The small molecule below binds the protein below.
Small molecule (SMILES): NS(=O)(=O)c1cc(C(=O)NCCCO)c(Sc2ccccc2)cc1Cl

Binding-site contacts:
Ligand atom C5 contacts residue HIS92 of chain 1.A at 3.7 Å.
Ligand atom S2 contacts residue ZN1 of chain 1.E at 3.0 Å.
Ligand atom N1 contacts residue HIS117 of chain 1.A at 3.2 Å (h-bond).
Ligand atom O20 contacts residue GLN69 of chain 1.A at 3.5 Å (h-bond).
Ligand atom O4 contacts residue LEU197 of chain 1.A at 3.5 Å.
Ligand atom C10 contacts residue HIS92 of chain 1.A at 3.3 Å.
Ligand atom C23 contacts residue HIS66 of chain 1.A at 3.9 Å.
Ligand atom C8 contacts residue GLN90 of chain 1.A at 3.7 Å.
Ligand atom CL1 contacts residue VAL140 of chain 1.A at 3.5 Å.
Ligand atom O25 contacts residue SER67 of chain 1.A at 3.8 Å.
Ligand atom O4 contacts residue TRP208 of chain 1.A at 3.2 Å.
Ligand atom O3 contacts residue TRP208 of chain 1.A at 3.5 Å.
Ligand atom O3 contacts residue HIS117 of chain 1.A at 3.4 Å (h-bond).
Ligand atom O20 contacts residue GLN90 of chain 1.A at 3.2 Å (h-bond).
Ligand atom O3 contacts residue ZN1 of chain 1.E at 3.1 Å.
Ligand atom C6 contacts residue LEU197 of chain 1.A at 3.8 Å (hydrophobic).
Ligand atom CL1 contacts residue LEU197 of chain 1.A at 3.2 Å.
Ligand atom O25 contacts residue HIS92 of chain 1.A at 3.8 Å.
Ligand atom N21 contacts residue THR199 of chain 1.A at 3.0 Å (h-bond).
Ligand atom N1 contacts residue HIS92 of chain 1.A at 3.3 Å (h-bond).
Ligand atom O25 contacts residue GLN69 of chain 1.A at 2.7 Å (h-bond).
Ligand atom N1 contacts residue THR198 of chain 1.A at 2.8 Å (h-bond).
Ligand atom N1 contacts residue HIS94 of chain 1.A at 3.4 Å (h-bond).
Ligand atom S12 contacts residue GLN90 of chain 1.A at 3.6 Å (h-bond).
Ligand atom O3 contacts residue VAL119 of chain 1.A at 3.9 Å.
Ligand atom C19 contacts residue THR199 of chain 1.A at 3.8 Å.
Ligand atom C9 contacts residue THR199 of chain 1.A at 3.8 Å.
Ligand atom N1 contacts residue ZN1 of chain 1.E at 1.9 Å.
Ligand atom O4 contacts residue THR198 of chain 1.A at 3.1 Å (h-bond).
Ligand atom O25 contacts residue ASN64 of chain 1.A at 2.9 Å (h-bond).
Ligand atom O3 contacts residue VAL140 of chain 1.A at 3.8 Å.
Ligand atom C17 contacts residue PRO200 of chain 1.A at 3.4 Å (hydrophobic).
Ligand atom C10 contacts residue THR199 of chain 1.A at 3.8 Å.
Ligand atom C6 contacts residue VAL119 of chain 1.A at 3.9 Å (hydrophobic).
Ligand atom N1 contacts residue GLU104 of chain 1.A at 3.9 Å.
Ligand atom C24 contacts residue SER67 of chain 1.A at 3.6 Å.
Ligand atom C24 contacts residue HIS92 of chain 1.A at 3.6 Å.
Ligand atom S2 contacts residue HIS117 of chain 1.A at 3.9 Å.
Ligand atom O3 contacts residue HIS92 of chain 1.A at 3.6 Å.
Ligand atom S2 contacts residue THR198 of chain 1.A at 3.8 Å.

Sequence of chain 1.A:
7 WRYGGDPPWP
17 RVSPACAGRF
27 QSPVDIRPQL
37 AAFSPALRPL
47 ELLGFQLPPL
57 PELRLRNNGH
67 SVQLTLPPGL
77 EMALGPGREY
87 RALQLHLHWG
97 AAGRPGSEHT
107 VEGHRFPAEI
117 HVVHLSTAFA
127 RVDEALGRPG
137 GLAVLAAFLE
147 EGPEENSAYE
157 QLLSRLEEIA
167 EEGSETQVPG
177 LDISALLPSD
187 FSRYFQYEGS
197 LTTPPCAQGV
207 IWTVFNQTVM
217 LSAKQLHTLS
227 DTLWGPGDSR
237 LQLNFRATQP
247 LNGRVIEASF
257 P